A small-molecule ligand and the protein it binds are described below.
Small molecule (SMILES): NC(=[NH2+])NCCC[C@H](NC(=O)[C@@H]1CCCN1C(=O)[C@H](N)Cc1ccccc1)[C@H](O)CCl

Sequence of chain 1.C:
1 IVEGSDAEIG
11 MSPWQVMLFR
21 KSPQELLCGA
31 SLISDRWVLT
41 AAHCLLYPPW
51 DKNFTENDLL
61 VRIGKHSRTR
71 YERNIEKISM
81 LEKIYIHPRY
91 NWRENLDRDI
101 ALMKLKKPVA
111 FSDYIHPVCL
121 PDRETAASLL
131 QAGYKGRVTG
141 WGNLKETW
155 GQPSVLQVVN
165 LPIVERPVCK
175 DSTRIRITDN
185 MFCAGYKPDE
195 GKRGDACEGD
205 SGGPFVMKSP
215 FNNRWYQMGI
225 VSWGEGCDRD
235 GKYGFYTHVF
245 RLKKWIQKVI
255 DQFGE

Binding-site contacts:
Ligand atom C3 contacts residue SER205 of chain 1.C at 2.5 Å.
Ligand atom CD2 contacts residue TRP227 of chain 1.C at 3.5 Å (hydrophobic).
Ligand atom N2 contacts residue SER205 of chain 1.C at 2.9 Å (h-bond).
Ligand atom CD3 contacts residue TRP227 of chain 1.C at 3.2 Å (hydrophobic).
Ligand atom O2 contacts residue SER205 of chain 1.C at 1.9 Å (h-bond).
Ligand atom CA2 contacts residue SER205 of chain 1.C at 2.3 Å.
Ligand atom CG1 contacts residue TYR47 of chain 1.C at 3.8 Å (hydrophobic).
Ligand atom NE contacts residue TRP227 of chain 1.C at 3.7 Å.
Ligand atom C2 contacts residue SER205 of chain 1.C at 1.9 Å.
Ligand atom O2 contacts residue ASP204 of chain 1.C at 3.7 Å.
Ligand atom NE contacts residue GLY228 of chain 1.C at 3.7 Å.
Ligand atom CZ1 contacts residue GLY230 of chain 1.C at 3.7 Å.
Ligand atom O2 contacts residue HIS43 of chain 1.C at 3.7 Å.
Ligand atom C3 contacts residue HIS43 of chain 1.C at 1.9 Å.
Ligand atom C contacts residue TRP227 of chain 1.C at 3.5 Å (hydrophobic).
Ligand atom NE contacts residue GLY230 of chain 1.C at 3.4 Å (h-bond).
Ligand atom CE1 contacts residue TYR47 of chain 1.C at 3.5 Å (hydrophobic).
Ligand atom O contacts residue GLY228 of chain 1.C at 3.6 Å (h-bond).
Ligand atom CG1 contacts residue TRP50 of chain 1.C at 3.5 Å (hydrophobic).
Ligand atom CE2 contacts residue LEU96 of chain 1.C at 3.4 Å (hydrophobic).
Ligand atom CD3 contacts residue GLY228 of chain 1.C at 3.8 Å.
Ligand atom C1 contacts residue SER226 of chain 1.C at 3.7 Å.
Ligand atom NH2 contacts residue ASP199 of chain 1.C at 2.5 Å (salt-bridge).
Ligand atom CA1 contacts residue SER226 of chain 1.C at 3.6 Å.
Ligand atom C1 contacts residue HIS43 of chain 1.C at 3.6 Å.
Ligand atom NH2 contacts residue ALA200 of chain 1.C at 3.4 Å (h-bond).
Ligand atom CB2 contacts residue SER205 of chain 1.C at 2.5 Å.
Ligand atom CZ1 contacts residue ASP199 of chain 1.C at 3.7 Å.
Ligand atom NH2 contacts residue GLY230 of chain 1.C at 3.2 Å (h-bond).
Ligand atom N2 contacts residue SER226 of chain 1.C at 3.1 Å (h-bond).
Ligand atom N contacts residue GLY228 of chain 1.C at 3.3 Å (h-bond).
Ligand atom C2 contacts residue HIS43 of chain 1.C at 2.8 Å.
Ligand atom CZ1 contacts residue TRP227 of chain 1.C at 3.5 Å (hydrophobic).
Ligand atom N2 contacts residue HIS43 of chain 1.C at 2.9 Å (h-bond).
Ligand atom CD contacts residue TRP50 of chain 1.C at 3.8 Å (hydrophobic).
Ligand atom NH1 contacts residue GLY238 of chain 1.C at 3.4 Å.
Ligand atom CB1 contacts residue HIS43 of chain 1.C at 3.2 Å.
Ligand atom O contacts residue TRP227 of chain 1.C at 2.6 Å.
Ligand atom CA2 contacts residue HIS43 of chain 1.C at 3.4 Å.
Ligand atom NH1 contacts residue TRP227 of chain 1.C at 2.7 Å (h-bond).